Binding-site contacts:
Ligand atom OH contacts residue SER49 of chain 1.D at 3.5 Å (h-bond).
Ligand atom CZ contacts residue LYS62 of chain 1.D at 3.8 Å.
Ligand atom CA contacts residue HIS60 of chain 1.D at 3.2 Å.
Ligand atom O3P contacts residue GLU42 of chain 1.D at 3.3 Å.
Ligand atom OH contacts residue SER43 of chain 1.D at 3.1 Å (h-bond).
Ligand atom CG2 contacts residue HIS60 of chain 1.D at 3.5 Å.
Ligand atom CE1 contacts residue SER43 of chain 1.D at 3.8 Å.
Ligand atom O1P contacts residue SER41 of chain 1.D at 3.1 Å (h-bond).
Ligand atom C contacts residue ARG20 of chain 1.D at 3.3 Å.
Ligand atom P contacts residue ARG39 of chain 1.D at 3.7 Å.
Ligand atom CG1 contacts residue PHE61 of chain 1.D at 3.6 Å (hydrophobic).
Ligand atom CD2 contacts residue PHE61 of chain 1.D at 3.7 Å (hydrophobic).
Ligand atom O contacts residue ARG20 of chain 1.D at 2.5 Å (salt-bridge).
Ligand atom OH contacts residue SER41 of chain 1.D at 3.5 Å (h-bond).
Ligand atom O3P contacts residue SER43 of chain 1.D at 3.0 Å (h-bond).
Ligand atom OD1 contacts residue PHE61 of chain 1.D at 3.6 Å.
Ligand atom O2P contacts residue ARG20 of chain 1.D at 2.7 Å (salt-bridge).
Ligand atom CB contacts residue PHE61 of chain 1.D at 3.5 Å (hydrophobic).
Ligand atom O1P contacts residue ARG39 of chain 1.D at 2.9 Å (salt-bridge).
Ligand atom P contacts residue SER43 of chain 1.D at 3.7 Å.
Ligand atom CE2 contacts residue ARG20 of chain 1.D at 3.5 Å.
Ligand atom ND2 contacts residue LYS62 of chain 1.D at 2.8 Å (salt-bridge).
Ligand atom O2P contacts residue ARG39 of chain 1.D at 2.8 Å (salt-bridge).
Ligand atom P contacts residue SER49 of chain 1.D at 3.7 Å.
Ligand atom CD2 contacts residue ARG20 of chain 1.D at 3.7 Å.
Ligand atom CB contacts residue HIS60 of chain 1.D at 3.6 Å.
Ligand atom O1P contacts residue GLU42 of chain 1.D at 2.9 Å (salt-bridge).
Ligand atom CB contacts residue LEU73 of chain 1.D at 3.4 Å (hydrophobic).
Ligand atom CZ contacts residue ARG20 of chain 1.D at 3.6 Å.
Ligand atom CG contacts residue LYS62 of chain 1.D at 3.6 Å.
Ligand atom ND2 contacts residue LEU73 of chain 1.D at 2.8 Å (h-bond).
Ligand atom CG2 contacts residue GLN59 of chain 1.D at 3.6 Å.
Ligand atom CE2 contacts residue SER49 of chain 1.D at 3.4 Å.
Ligand atom CG contacts residue LEU73 of chain 1.D at 3.6 Å (hydrophobic).
Ligand atom CD2 contacts residue LYS62 of chain 1.D at 3.5 Å.
Ligand atom O1P contacts residue SER49 of chain 1.D at 2.8 Å (h-bond).
Ligand atom CD2 contacts residue HIS60 of chain 1.D at 3.8 Å.
Ligand atom N contacts residue HIS60 of chain 1.D at 2.7 Å (h-bond).
Ligand atom C contacts residue HIS60 of chain 1.D at 3.4 Å.
Ligand atom OD1 contacts residue LYS62 of chain 1.D at 2.9 Å (salt-bridge).

The small molecule below binds the protein below.
Small molecule (SMILES): CC(=O)N[C@@H](Cc1ccc(OP(=O)(O)O)cc1)C(=O)N[C@H](C(=O)N[C@@H](CC(N)=O)C(=O)N[C@H](C(=O)O)C(C)C)C(C)C

Sequence of chain 1.C:
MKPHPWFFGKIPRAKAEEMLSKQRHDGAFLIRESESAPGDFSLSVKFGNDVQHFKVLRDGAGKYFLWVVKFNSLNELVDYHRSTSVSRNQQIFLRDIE

Sequence of chain 1.D:
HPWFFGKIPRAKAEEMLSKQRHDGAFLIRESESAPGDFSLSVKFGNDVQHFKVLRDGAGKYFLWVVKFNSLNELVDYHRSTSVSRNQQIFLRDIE